Binding-site contacts:
Ligand atom C8 contacts residue ASN43 of chain 1.C at 4.2 Å.
Ligand atom C8 contacts residue TYR41 of chain 1.C at 3.6 Å (hydrophobic).
Ligand atom C2 contacts residue TYR41 of chain 1.C at 3.4 Å (hydrophobic).
Ligand atom C1 contacts residue ASN43 of chain 1.C at 1.4 Å.
Ligand atom C5 contacts residue ASN43 of chain 1.C at 3.6 Å.
Ligand atom C1 contacts residue TYR41 of chain 1.C at 3.7 Å (hydrophobic).
Ligand atom C3 contacts residue ASN43 of chain 1.C at 3.7 Å.
Ligand atom C8 contacts residue ALA56 of chain 1.C at 4.0 Å (hydrophobic).
Ligand atom C2 contacts residue ASN43 of chain 1.C at 2.3 Å.
Ligand atom O7 contacts residue ASN43 of chain 1.C at 3.3 Å (h-bond).
Ligand atom O5 contacts residue ASN43 of chain 1.C at 2.4 Å (h-bond).
Ligand atom O3 contacts residue TYR41 of chain 1.C at 4.1 Å.
Ligand atom C8 contacts residue CYS55 of chain 1.C at 4.4 Å (hydrophobic).
Ligand atom C4 contacts residue ASN43 of chain 1.C at 4.2 Å.
Ligand atom N2 contacts residue ASN43 of chain 1.C at 2.7 Å (h-bond).
Ligand atom C7 contacts residue ASN43 of chain 1.C at 3.1 Å.
Ligand atom O7 contacts residue ASP54 of chain 1.C at 3.9 Å.
Ligand atom C8 contacts residue VAL10 of chain 1.C at 4.0 Å (hydrophobic).
Ligand atom C7 contacts residue TYR41 of chain 1.C at 3.5 Å (hydrophobic).
Ligand atom C3 contacts residue TYR41 of chain 1.C at 3.5 Å (hydrophobic).
Ligand atom N2 contacts residue TYR41 of chain 1.C at 2.6 Å (h-bond).
Ligand atom C7 contacts residue ASP54 of chain 1.C at 4.4 Å.
Ligand atom C8 contacts residue ASP54 of chain 1.C at 3.9 Å.

This protein binds this small molecule.
Small molecule (SMILES): CC(=O)N[C@@H]1[C@@H](O)[C@H](O)[C@@H](CO)O[C@H]1O

Sequence of chain 1.C:
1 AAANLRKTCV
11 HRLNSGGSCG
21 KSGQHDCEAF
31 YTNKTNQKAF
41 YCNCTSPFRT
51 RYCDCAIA